This protein binds this small molecule.
Small molecule (SMILES): Clc1ccccc1CN1CCc2sccc2C1

Binding-site contacts:
Ligand atom C14 contacts residue VAL348 of chain 1.A at 4.0 Å (hydrophobic).
Ligand atom CL1 contacts residue HEM1 of chain 1.B at 3.6 Å.
Ligand atom C14 contacts residue HEM1 of chain 1.B at 4.3 Å.
Ligand atom C10 contacts residue HEM1 of chain 1.B at 4.3 Å.
Ligand atom CL1 contacts residue ALA279 of chain 1.A at 3.3 Å.
Ligand atom C11 contacts residue PHE278 of chain 1.A at 4.3 Å (hydrophobic).
Ligand atom C13 contacts residue PHE278 of chain 1.A at 4.3 Å (hydrophobic).
Ligand atom C8 contacts residue GLU282 of chain 1.A at 3.5 Å.
Ligand atom S1 contacts residue PHE187 of chain 1.A at 3.9 Å.
Ligand atom C2 contacts residue THR283 of chain 1.A at 3.4 Å.
Ligand atom C4 contacts residue PHE187 of chain 1.A at 4.0 Å (hydrophobic).
Ligand atom C1 contacts residue PHE187 of chain 1.A at 4.1 Å (hydrophobic).
Ligand atom C8 contacts residue PHE187 of chain 1.A at 4.2 Å (hydrophobic).
Ligand atom C13 contacts residue ILE95 of chain 1.A at 4.1 Å (hydrophobic).
Ligand atom S1 contacts residue ILE190 of chain 1.A at 3.4 Å.
Ligand atom N1 contacts residue THR283 of chain 1.A at 3.9 Å.
Ligand atom C14 contacts residue ILE95 of chain 1.A at 3.4 Å (hydrophobic).
Ligand atom C9 contacts residue SER191 of chain 1.A at 4.0 Å.
Ligand atom C11 contacts residue VAL348 of chain 1.A at 3.6 Å (hydrophobic).
Ligand atom C10 contacts residue ALA279 of chain 1.A at 3.7 Å (hydrophobic).
Ligand atom C6 contacts residue THR283 of chain 1.A at 4.3 Å.
Ligand atom N1 contacts residue PHE278 of chain 1.A at 4.0 Å.
Ligand atom C7 contacts residue VAL348 of chain 1.A at 4.0 Å (hydrophobic).
Ligand atom C9 contacts residue PHE187 of chain 1.A at 3.7 Å (hydrophobic).
Ligand atom C8 contacts residue GLY459 of chain 1.A at 3.8 Å.
Ligand atom C3 contacts residue PHE278 of chain 1.A at 3.6 Å (hydrophobic).
Ligand atom C12 contacts residue HEM1 of chain 1.B at 3.7 Å.
Ligand atom CL1 contacts residue ILE344 of chain 1.A at 4.1 Å.
Ligand atom C5 contacts residue PHE187 of chain 1.A at 3.9 Å (hydrophobic).
Ligand atom C9 contacts residue GLY459 of chain 1.A at 3.8 Å.
Ligand atom C12 contacts residue ALA279 of chain 1.A at 3.3 Å (hydrophobic).
Ligand atom C14 contacts residue ALA279 of chain 1.A at 4.2 Å (hydrophobic).
Ligand atom C1 contacts residue PHE278 of chain 1.A at 3.5 Å (hydrophobic).
Ligand atom C13 contacts residue VAL348 of chain 1.A at 3.6 Å (hydrophobic).
Ligand atom C6 contacts residue ILE344 of chain 1.A at 4.1 Å (hydrophobic).
Ligand atom CL1 contacts residue THR283 of chain 1.A at 4.1 Å.
Ligand atom C12 contacts residue ILE95 of chain 1.A at 4.0 Å (hydrophobic).
Ligand atom C12 contacts residue VAL348 of chain 1.A at 4.4 Å (hydrophobic).
Ligand atom S1 contacts residue VAL458 of chain 1.A at 4.0 Å.
Ligand atom C4 contacts residue GLU282 of chain 1.A at 4.3 Å.

Sequence of chain 1.A:
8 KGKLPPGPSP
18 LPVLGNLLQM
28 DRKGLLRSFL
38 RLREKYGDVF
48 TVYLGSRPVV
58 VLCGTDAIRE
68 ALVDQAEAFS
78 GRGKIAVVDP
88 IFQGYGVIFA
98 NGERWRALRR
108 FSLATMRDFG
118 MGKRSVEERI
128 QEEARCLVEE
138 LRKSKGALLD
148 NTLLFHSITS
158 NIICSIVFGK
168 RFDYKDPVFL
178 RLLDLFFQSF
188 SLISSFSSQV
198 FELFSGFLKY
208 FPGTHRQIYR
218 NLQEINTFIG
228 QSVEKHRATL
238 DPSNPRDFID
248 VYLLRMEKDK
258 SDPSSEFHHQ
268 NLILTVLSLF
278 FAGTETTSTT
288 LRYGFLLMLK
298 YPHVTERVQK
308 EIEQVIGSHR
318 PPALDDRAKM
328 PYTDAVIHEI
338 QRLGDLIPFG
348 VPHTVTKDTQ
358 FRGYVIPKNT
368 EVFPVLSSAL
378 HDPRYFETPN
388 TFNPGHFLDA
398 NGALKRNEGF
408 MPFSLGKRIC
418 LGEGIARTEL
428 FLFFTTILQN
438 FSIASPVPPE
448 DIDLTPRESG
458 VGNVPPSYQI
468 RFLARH